Sequence of chain 1.A:
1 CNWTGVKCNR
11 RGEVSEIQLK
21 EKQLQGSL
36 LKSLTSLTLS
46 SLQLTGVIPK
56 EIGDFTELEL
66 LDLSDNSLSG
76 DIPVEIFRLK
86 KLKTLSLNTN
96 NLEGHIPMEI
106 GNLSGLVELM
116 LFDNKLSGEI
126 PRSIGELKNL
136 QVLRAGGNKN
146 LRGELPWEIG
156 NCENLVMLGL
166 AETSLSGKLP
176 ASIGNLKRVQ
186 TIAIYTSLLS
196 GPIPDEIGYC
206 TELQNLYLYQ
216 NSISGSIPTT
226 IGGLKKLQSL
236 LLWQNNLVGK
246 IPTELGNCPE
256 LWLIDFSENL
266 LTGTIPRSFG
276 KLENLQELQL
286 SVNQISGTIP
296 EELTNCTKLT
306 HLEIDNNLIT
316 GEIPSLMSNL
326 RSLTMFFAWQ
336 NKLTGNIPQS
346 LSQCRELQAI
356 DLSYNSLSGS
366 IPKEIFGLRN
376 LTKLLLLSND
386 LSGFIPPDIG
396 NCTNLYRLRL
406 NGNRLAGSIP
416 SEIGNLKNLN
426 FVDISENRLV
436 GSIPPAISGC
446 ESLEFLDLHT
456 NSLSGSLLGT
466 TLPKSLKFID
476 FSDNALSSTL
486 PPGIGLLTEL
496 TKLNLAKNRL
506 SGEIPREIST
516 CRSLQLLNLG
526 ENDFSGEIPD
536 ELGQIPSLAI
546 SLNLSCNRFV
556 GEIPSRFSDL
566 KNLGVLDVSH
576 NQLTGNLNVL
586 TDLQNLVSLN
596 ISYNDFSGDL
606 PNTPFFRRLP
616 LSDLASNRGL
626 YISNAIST

This small molecule binds to this protein.
Small molecule (SMILES): CC(=O)N[C@H]1[C@H](O[C@H]2[C@H](O)[C@@H](NC(C)=O)CO[C@@H]2CO)O[C@H](CO)[C@@H](O)[C@@H]1O

Binding-site contacts:
Ligand atom O5 contacts residue ASN396 of chain 1.A at 2.4 Å (h-bond).
Ligand atom C2 contacts residue ASN396 of chain 1.A at 2.2 Å.
Ligand atom C1 contacts residue ASP393 of chain 1.A at 4.2 Å.
Ligand atom C3 contacts residue ASN396 of chain 1.A at 3.6 Å.
Ligand atom C3 contacts residue ASP393 of chain 1.A at 4.0 Å.
Ligand atom C7 contacts residue ASP393 of chain 1.A at 3.7 Å.
Ligand atom N2 contacts residue ASP393 of chain 1.A at 3.0 Å (salt-bridge).
Ligand atom O7 contacts residue ASN396 of chain 1.A at 3.5 Å (h-bond).
Ligand atom C7 contacts residue ASN396 of chain 1.A at 3.2 Å.
Ligand atom C4 contacts residue ASN396 of chain 1.A at 4.2 Å.
Ligand atom O7 contacts residue GLY372 of chain 1.A at 3.8 Å.
Ligand atom C5 contacts residue ASN396 of chain 1.A at 3.6 Å.
Ligand atom C8 contacts residue GLU369 of chain 1.A at 3.7 Å.
Ligand atom C8 contacts residue LYS368 of chain 1.A at 3.3 Å.
Ligand atom N2 contacts residue ASN396 of chain 1.A at 2.7 Å (h-bond).
Ligand atom C2 contacts residue ASP393 of chain 1.A at 3.9 Å.
Ligand atom C8 contacts residue GLY372 of chain 1.A at 3.8 Å.
Ligand atom O3 contacts residue ASP393 of chain 1.A at 4.5 Å.
Ligand atom C8 contacts residue ASP393 of chain 1.A at 3.5 Å.
Ligand atom C7 contacts residue GLY372 of chain 1.A at 4.1 Å.
Ligand atom C8 contacts residue ASN396 of chain 1.A at 4.3 Å.
Ligand atom C1 contacts residue ASN396 of chain 1.A at 1.4 Å.